Sequence of chain 1.B:
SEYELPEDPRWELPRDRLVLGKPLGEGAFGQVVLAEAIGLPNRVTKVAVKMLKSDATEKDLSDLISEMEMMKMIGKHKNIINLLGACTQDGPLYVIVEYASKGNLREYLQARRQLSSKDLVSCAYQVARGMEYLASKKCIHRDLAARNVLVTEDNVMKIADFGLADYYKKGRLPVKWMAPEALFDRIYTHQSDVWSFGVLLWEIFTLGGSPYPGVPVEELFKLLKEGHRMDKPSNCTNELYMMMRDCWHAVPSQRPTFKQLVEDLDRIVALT

The small molecule below binds the protein below.
Small molecule (SMILES): O=CN1CCN(c2ccc(CC3C(=O)Nc4ccccc43)cc2)CC1

Binding-site contacts:
Ligand atom C3 contacts residue LEU175 of chain 1.B at 3.6 Å (hydrophobic).
Ligand atom C3B contacts residue TYR108 of chain 1.B at 4.0 Å (hydrophobic).
Ligand atom O2 contacts residue LEU29 of chain 1.B at 3.9 Å.
Ligand atom N1 contacts residue LEU175 of chain 1.B at 3.5 Å.
Ligand atom C9 contacts residue LEU175 of chain 1.B at 3.3 Å (hydrophobic).
Ligand atom N1 contacts residue ALA57 of chain 1.B at 3.6 Å.
Ligand atom C8 contacts residue LEU175 of chain 1.B at 3.3 Å (hydrophobic).
Ligand atom C6' contacts residue LEU29 of chain 1.B at 4.0 Å (hydrophobic).
Ligand atom C5' contacts residue LEU29 of chain 1.B at 4.1 Å (hydrophobic).
Ligand atom C2 contacts residue LEU175 of chain 1.B at 3.7 Å (hydrophobic).
Ligand atom C2 contacts residue ALA57 of chain 1.B at 3.8 Å (hydrophobic).
Ligand atom N4' contacts residue GLY112 of chain 1.B at 3.7 Å.
Ligand atom C5 contacts residue ASP186 of chain 1.B at 4.0 Å.
Ligand atom C5' contacts residue ALA109 of chain 1.B at 3.0 Å (hydrophobic).
Ligand atom C6' contacts residue ALA109 of chain 1.B at 3.5 Å (hydrophobic).
Ligand atom C5' contacts residue GLY112 of chain 1.B at 3.9 Å.
Ligand atom C7 contacts residue VAL106 of chain 1.B at 3.6 Å (hydrophobic).
Ligand atom O2 contacts residue GLU107 of chain 1.B at 4.0 Å.
Ligand atom C3' contacts residue LEU29 of chain 1.B at 4.1 Å (hydrophobic).
Ligand atom C2' contacts residue LEU29 of chain 1.B at 3.9 Å (hydrophobic).
Ligand atom O2 contacts residue ALA109 of chain 1.B at 2.9 Å (h-bond).
Ligand atom C2 contacts residue ALA109 of chain 1.B at 3.8 Å (hydrophobic).
Ligand atom C4 contacts residue LEU175 of chain 1.B at 3.9 Å (hydrophobic).
Ligand atom C2B contacts residue SER110 of chain 1.B at 2.9 Å.
Ligand atom C7 contacts residue GLU107 of chain 1.B at 4.0 Å.
Ligand atom C6 contacts residue ILE90 of chain 1.B at 3.9 Å (hydrophobic).
Ligand atom C1' contacts residue LEU29 of chain 1.B at 3.9 Å (hydrophobic).
Ligand atom C5' contacts residue TYR108 of chain 1.B at 4.0 Å (hydrophobic).
Ligand atom C4' contacts residue GLY112 of chain 1.B at 3.8 Å.
Ligand atom C7 contacts residue LEU175 of chain 1.B at 3.8 Å (hydrophobic).
Ligand atom N1 contacts residue GLU107 of chain 1.B at 2.8 Å (salt-bridge).
Ligand atom C2 contacts residue GLU107 of chain 1.B at 3.9 Å.
Ligand atom C7 contacts residue ILE90 of chain 1.B at 3.3 Å (hydrophobic).
Ligand atom C3B contacts residue SER110 of chain 1.B at 3.7 Å.
Ligand atom C8 contacts residue GLU107 of chain 1.B at 3.7 Å.
Ligand atom O2 contacts residue TYR108 of chain 1.B at 3.4 Å.
Ligand atom N1 contacts residue ILE90 of chain 1.B at 4.1 Å.
Ligand atom O2 contacts residue ALA57 of chain 1.B at 4.0 Å.
Ligand atom N1' contacts residue SER110 of chain 1.B at 3.9 Å.
Ligand atom C5B contacts residue GLY112 of chain 1.B at 3.9 Å.